This protein binds this small molecule.
Small molecule (SMILES): CC(=O)N[C@@H]1[C@@H](O)[C@H](O)[C@@H](CO)O[C@H]1O

Binding-site contacts:
Ligand atom C2 contacts residue ASN234 of chain 1.C at 3.1 Å.
Ligand atom O7 contacts residue ASN234 of chain 1.C at 2.4 Å (h-bond).
Ligand atom O5 contacts residue ASN234 of chain 1.C at 3.6 Å.
Ligand atom C7 contacts residue ASN234 of chain 1.C at 3.2 Å.
Ligand atom O6 contacts residue THR236 of chain 1.C at 4.0 Å.
Ligand atom O6 contacts residue THR108 of chain 1.C at 3.4 Å.
Ligand atom C8 contacts residue ASN234 of chain 1.C at 4.5 Å.
Ligand atom N2 contacts residue ASN234 of chain 1.C at 3.5 Å (h-bond).
Ligand atom C1 contacts residue ASN234 of chain 1.C at 3.1 Å.
Ligand atom C6 contacts residue THR236 of chain 1.C at 4.4 Å.

Sequence of chain 1.C:
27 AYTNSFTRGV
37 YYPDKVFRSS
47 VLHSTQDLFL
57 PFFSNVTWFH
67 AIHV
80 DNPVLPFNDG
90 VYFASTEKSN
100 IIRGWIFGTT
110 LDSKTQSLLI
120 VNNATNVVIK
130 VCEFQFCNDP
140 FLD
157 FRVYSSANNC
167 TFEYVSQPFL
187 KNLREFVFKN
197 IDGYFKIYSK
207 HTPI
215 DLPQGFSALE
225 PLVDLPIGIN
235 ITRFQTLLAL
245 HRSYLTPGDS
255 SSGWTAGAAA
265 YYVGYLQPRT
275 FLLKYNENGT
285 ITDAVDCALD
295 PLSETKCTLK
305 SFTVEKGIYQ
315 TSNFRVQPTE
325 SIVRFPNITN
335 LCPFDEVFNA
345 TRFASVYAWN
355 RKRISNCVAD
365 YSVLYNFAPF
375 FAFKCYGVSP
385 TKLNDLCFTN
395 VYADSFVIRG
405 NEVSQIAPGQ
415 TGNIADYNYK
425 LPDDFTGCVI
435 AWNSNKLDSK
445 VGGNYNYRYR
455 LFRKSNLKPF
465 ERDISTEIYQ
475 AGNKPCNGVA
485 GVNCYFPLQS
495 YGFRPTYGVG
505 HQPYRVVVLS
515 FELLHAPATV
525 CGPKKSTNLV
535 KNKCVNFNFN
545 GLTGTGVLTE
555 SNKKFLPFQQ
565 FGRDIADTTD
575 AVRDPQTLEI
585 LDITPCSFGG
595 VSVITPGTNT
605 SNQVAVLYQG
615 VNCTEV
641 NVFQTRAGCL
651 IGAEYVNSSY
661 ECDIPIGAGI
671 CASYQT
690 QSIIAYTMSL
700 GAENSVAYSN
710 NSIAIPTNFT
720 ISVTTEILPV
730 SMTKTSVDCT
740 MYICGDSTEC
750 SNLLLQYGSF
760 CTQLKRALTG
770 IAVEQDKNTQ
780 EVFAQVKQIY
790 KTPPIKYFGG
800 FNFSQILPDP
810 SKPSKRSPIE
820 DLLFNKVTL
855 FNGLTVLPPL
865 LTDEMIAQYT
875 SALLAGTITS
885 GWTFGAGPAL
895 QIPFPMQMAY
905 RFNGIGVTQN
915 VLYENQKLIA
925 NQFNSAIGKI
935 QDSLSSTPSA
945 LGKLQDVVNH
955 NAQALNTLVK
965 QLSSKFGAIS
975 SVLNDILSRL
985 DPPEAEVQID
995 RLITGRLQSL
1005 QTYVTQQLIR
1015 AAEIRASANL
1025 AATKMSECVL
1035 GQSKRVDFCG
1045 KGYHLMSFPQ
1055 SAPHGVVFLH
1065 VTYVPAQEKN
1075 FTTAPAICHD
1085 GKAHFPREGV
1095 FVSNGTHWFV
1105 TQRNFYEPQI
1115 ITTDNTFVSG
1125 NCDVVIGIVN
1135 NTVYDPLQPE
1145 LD